Binding-site contacts:
Ligand atom C14 contacts residue PHE280 of chain 1.A at 2.7 Å (hydrophobic).
Ligand atom C01 contacts residue PHE196 of chain 1.A at 2.0 Å (hydrophobic).
Ligand atom C16 contacts residue PHE196 of chain 1.A at 2.3 Å (hydrophobic).
Ligand atom C05 contacts residue LEU192 of chain 1.A at 3.3 Å (hydrophobic).
Ligand atom C11 contacts residue PHE280 of chain 1.A at 3.1 Å (hydrophobic).
Ligand atom C05 contacts residue PHE280 of chain 1.A at 3.6 Å (hydrophobic).
Ligand atom C13 contacts residue PHE280 of chain 1.A at 2.8 Å (hydrophobic).
Ligand atom O08 contacts residue LEU192 of chain 1.A at 3.7 Å.
Ligand atom N04 contacts residue PHE280 of chain 1.A at 3.5 Å.
Ligand atom C01 contacts residue GLY277 of chain 1.A at 3.5 Å.
Ligand atom C12 contacts residue PHE280 of chain 1.A at 3.0 Å (hydrophobic).
Ligand atom C18 contacts residue PHE280 of chain 1.A at 3.4 Å (hydrophobic).
Ligand atom O10 contacts residue PHE280 of chain 1.A at 3.8 Å.
Ligand atom O08 contacts residue GLU276 of chain 1.A at 3.3 Å.
Ligand atom C06 contacts residue PHE196 of chain 1.A at 3.3 Å (hydrophobic).
Ligand atom C16 contacts residue PHE280 of chain 1.A at 2.6 Å (hydrophobic).
Ligand atom N04 contacts residue PHE196 of chain 1.A at 1.9 Å.
Ligand atom C17 contacts residue PHE196 of chain 1.A at 1.5 Å (hydrophobic).
Ligand atom O10 contacts residue PHE196 of chain 1.A at 2.5 Å.
Ligand atom O03 contacts residue PHE196 of chain 1.A at 3.2 Å.
Ligand atom C12 contacts residue PHE196 of chain 1.A at 2.8 Å (hydrophobic).
Ligand atom O03 contacts residue PHE280 of chain 1.A at 3.4 Å.
Ligand atom C02 contacts residue GLY277 of chain 1.A at 3.0 Å.
Ligand atom C14 contacts residue PHE196 of chain 1.A at 3.2 Å (hydrophobic).
Ligand atom O03 contacts residue GLY277 of chain 1.A at 2.0 Å (h-bond).
Ligand atom C17 contacts residue PHE280 of chain 1.A at 2.7 Å (hydrophobic).
Ligand atom C06 contacts residue PHE280 of chain 1.A at 3.5 Å (hydrophobic).
Ligand atom C02 contacts residue PHE196 of chain 1.A at 2.1 Å (hydrophobic).
Ligand atom C18 contacts residue PHE196 of chain 1.A at 1.0 Å (hydrophobic).
Ligand atom C11 contacts residue PHE196 of chain 1.A at 2.0 Å (hydrophobic).
Ligand atom C05 contacts residue PHE196 of chain 1.A at 3.1 Å (hydrophobic).
Ligand atom O03 contacts residue ALA278 of chain 1.A at 3.8 Å.
Ligand atom C09 contacts residue PHE196 of chain 1.A at 2.3 Å (hydrophobic).
Ligand atom C13 contacts residue PHE196 of chain 1.A at 3.3 Å (hydrophobic).
Ligand atom CL15 contacts residue PHE280 of chain 1.A at 3.7 Å.
Ligand atom O10 contacts residue ASN193 of chain 1.A at 3.6 Å.
Ligand atom C09 contacts residue LEU192 of chain 1.A at 3.5 Å (hydrophobic).
Ligand atom C09 contacts residue ASN193 of chain 1.A at 3.8 Å.
Ligand atom C02 contacts residue PHE280 of chain 1.A at 3.4 Å (hydrophobic).
Ligand atom C05 contacts residue GLY277 of chain 1.A at 3.6 Å.

This protein binds this small molecule.
Small molecule (SMILES): CC(=O)N1C[C@@H](CO)[C@@H]2Oc3ccc(Cl)cc3[C@@H]21

Sequence of chain 1.A:
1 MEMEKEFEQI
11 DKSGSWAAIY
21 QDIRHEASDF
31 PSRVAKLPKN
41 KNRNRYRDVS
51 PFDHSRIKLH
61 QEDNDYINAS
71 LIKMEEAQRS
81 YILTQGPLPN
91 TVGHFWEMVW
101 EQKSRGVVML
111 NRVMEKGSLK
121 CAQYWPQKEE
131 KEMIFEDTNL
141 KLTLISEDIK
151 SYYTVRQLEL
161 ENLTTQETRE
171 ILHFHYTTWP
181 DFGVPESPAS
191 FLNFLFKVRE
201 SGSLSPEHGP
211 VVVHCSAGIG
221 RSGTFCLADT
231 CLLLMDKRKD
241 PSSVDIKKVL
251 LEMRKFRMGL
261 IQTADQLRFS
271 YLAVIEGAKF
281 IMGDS